This protein binds this small molecule.
Small molecule (SMILES): CC(=O)N[C@H]1[C@H](O[C@H]2[C@H](O)[C@@H](NC(C)=O)CO[C@@H]2CO)O[C@H](CO)[C@@H](O)[C@@H]1O

Binding-site contacts:
Ligand atom C5 contacts residue TRP161 of chain 1.A at 3.6 Å (hydrophobic).
Ligand atom O6 contacts residue GLN115 of chain 2.C at 3.0 Å (h-bond).
Ligand atom C1 contacts residue ASN255 of chain 1.A at 1.4 Å.
Ligand atom N2 contacts residue ASN255 of chain 1.A at 3.0 Å (h-bond).
Ligand atom C2 contacts residue ASN255 of chain 1.A at 2.6 Å.
Ligand atom C1 contacts residue TRP161 of chain 1.A at 3.9 Å (hydrophobic).
Ligand atom O5 contacts residue TRP161 of chain 1.A at 3.9 Å.
Ligand atom C6 contacts residue TRP161 of chain 1.A at 3.8 Å (hydrophobic).
Ligand atom C5 contacts residue ASN255 of chain 1.A at 3.6 Å.
Ligand atom O5 contacts residue GLN115 of chain 2.C at 4.1 Å.
Ligand atom O7 contacts residue TRP161 of chain 1.A at 3.3 Å.
Ligand atom C4 contacts residue ASN255 of chain 1.A at 4.3 Å.
Ligand atom O7 contacts residue ASN255 of chain 1.A at 3.6 Å (h-bond).
Ligand atom C6 contacts residue GLN115 of chain 2.C at 3.4 Å.
Ligand atom C3 contacts residue ASN255 of chain 1.A at 3.9 Å.
Ligand atom O5 contacts residue ASN255 of chain 1.A at 2.3 Å (h-bond).
Ligand atom C5 contacts residue GLN115 of chain 2.C at 4.2 Å.
Ligand atom C7 contacts residue ASN255 of chain 1.A at 3.7 Å.
Ligand atom C8 contacts residue LYS113 of chain 2.C at 3.9 Å.
Ligand atom O3 contacts residue GLN115 of chain 2.C at 3.8 Å.

Sequence of chain 2.C:
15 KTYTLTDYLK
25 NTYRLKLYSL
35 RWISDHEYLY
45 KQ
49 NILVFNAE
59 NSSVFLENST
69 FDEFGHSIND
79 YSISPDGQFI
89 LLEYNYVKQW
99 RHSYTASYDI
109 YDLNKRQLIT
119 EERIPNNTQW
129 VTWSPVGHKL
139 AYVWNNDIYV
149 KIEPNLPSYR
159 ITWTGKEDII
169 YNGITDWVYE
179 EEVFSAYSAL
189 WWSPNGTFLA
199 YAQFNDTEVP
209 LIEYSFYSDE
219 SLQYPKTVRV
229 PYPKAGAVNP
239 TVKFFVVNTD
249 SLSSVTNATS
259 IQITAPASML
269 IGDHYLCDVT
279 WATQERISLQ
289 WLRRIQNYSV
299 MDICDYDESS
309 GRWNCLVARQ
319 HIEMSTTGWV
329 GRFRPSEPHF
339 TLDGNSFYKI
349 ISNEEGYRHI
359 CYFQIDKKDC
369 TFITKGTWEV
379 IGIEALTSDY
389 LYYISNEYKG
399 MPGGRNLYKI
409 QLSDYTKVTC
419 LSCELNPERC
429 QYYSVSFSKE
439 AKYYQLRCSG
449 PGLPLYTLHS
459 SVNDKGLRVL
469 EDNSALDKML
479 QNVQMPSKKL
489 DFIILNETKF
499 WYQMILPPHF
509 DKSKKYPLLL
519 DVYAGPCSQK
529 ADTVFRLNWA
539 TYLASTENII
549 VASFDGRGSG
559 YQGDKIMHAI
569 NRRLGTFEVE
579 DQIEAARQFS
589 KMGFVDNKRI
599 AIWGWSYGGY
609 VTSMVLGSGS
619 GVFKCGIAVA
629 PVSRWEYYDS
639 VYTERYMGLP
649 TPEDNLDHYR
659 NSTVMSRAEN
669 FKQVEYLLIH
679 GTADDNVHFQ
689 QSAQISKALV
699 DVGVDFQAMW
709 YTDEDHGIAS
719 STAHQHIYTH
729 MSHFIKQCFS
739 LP

Sequence of chain 1.A:
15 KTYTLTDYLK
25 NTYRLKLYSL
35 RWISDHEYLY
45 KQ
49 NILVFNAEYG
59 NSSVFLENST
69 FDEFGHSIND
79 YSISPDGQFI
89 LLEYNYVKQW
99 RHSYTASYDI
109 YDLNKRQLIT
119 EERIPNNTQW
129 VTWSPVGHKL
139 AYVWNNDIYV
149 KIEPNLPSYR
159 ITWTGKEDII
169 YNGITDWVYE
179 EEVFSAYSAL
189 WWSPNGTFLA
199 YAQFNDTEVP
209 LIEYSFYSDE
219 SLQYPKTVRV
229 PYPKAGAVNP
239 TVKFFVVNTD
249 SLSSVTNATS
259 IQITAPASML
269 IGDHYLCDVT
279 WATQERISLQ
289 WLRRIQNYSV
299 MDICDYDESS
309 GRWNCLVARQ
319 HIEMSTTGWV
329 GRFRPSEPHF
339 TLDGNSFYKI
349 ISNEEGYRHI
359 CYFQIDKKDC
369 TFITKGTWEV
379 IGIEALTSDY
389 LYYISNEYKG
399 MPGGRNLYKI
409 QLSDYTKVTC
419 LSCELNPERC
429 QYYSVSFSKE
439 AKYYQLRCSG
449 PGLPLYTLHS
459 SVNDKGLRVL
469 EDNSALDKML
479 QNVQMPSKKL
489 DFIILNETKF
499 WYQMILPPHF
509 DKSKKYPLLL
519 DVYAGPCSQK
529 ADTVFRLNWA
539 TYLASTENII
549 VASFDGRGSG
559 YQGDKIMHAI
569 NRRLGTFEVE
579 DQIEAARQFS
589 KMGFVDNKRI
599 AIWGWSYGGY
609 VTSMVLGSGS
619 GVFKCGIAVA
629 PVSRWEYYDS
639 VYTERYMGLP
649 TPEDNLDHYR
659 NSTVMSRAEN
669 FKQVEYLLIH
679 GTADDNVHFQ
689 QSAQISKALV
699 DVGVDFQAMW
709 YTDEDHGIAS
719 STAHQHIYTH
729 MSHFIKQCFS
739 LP